The protein below binds the small molecule below.
Small molecule (SMILES): CC(=O)N[C@H]1[C@H](O[C@H]2[C@H](O)[C@@H](NC(C)=O)CO[C@@H]2CO)O[C@H](CO)[C@@H](O[C@@H]2O[C@H](CO)[C@@H](O)[C@H](O)[C@@H]2O)[C@@H]1O

Sequence of chain 1.B:
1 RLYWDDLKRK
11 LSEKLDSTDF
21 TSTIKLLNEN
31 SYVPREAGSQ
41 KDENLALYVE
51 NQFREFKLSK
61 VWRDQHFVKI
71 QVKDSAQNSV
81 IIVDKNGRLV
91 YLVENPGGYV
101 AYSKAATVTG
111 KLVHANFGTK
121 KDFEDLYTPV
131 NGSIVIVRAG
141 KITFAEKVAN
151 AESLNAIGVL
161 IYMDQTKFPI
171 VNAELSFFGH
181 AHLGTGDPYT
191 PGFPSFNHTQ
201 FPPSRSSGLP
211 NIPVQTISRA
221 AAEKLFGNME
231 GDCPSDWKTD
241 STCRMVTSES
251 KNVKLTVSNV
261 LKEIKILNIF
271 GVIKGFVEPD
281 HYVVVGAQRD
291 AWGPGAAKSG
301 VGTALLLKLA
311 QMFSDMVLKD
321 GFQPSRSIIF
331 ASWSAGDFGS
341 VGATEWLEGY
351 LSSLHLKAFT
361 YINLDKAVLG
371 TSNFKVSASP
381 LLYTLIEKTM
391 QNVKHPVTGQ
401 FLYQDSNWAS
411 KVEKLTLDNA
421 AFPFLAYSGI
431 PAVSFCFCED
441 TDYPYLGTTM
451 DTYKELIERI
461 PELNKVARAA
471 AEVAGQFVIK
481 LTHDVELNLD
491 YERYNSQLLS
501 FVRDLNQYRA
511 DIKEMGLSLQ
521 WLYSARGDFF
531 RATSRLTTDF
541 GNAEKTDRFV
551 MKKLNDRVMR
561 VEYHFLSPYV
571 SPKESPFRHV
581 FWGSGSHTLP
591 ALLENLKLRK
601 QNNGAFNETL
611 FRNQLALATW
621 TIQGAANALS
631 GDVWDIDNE

Sequence of chain 1.A:
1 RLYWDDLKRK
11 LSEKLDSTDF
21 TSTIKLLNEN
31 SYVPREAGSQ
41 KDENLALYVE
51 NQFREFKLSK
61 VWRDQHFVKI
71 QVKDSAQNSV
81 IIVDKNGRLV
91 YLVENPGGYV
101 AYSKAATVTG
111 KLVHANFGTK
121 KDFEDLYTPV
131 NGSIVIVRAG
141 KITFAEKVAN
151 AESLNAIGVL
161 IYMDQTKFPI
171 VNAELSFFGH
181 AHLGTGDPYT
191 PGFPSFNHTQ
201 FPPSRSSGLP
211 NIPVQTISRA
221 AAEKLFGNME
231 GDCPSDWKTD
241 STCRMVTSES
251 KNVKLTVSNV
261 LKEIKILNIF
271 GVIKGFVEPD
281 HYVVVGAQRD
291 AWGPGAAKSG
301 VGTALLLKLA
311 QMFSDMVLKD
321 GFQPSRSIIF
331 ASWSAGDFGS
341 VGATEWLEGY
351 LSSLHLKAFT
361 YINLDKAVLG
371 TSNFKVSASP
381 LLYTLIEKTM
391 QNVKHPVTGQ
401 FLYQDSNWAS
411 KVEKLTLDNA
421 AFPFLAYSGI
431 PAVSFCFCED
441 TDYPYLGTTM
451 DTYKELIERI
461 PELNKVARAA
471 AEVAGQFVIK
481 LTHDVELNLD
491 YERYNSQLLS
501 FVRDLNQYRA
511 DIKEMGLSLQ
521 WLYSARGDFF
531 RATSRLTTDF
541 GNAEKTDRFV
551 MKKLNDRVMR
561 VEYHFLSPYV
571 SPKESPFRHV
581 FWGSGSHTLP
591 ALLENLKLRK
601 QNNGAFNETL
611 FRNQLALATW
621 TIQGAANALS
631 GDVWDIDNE

Binding-site contacts:
Ligand atom C5 contacts residue ASN607 of chain 1.A at 3.6 Å.
Ligand atom C3 contacts residue ASN607 of chain 1.A at 3.8 Å.
Ligand atom C5 contacts residue LEU610 of chain 1.A at 4.4 Å (hydrophobic).
Ligand atom C8 contacts residue PRO203 of chain 1.B at 4.5 Å (hydrophobic).
Ligand atom O5 contacts residue LEU610 of chain 1.A at 3.5 Å.
Ligand atom C6 contacts residue GLU574 of chain 1.B at 4.0 Å.
Ligand atom C1 contacts residue ASN607 of chain 1.A at 1.4 Å.
Ligand atom O5 contacts residue ASN607 of chain 1.A at 2.3 Å (h-bond).
Ligand atom O6 contacts residue LEU610 of chain 1.A at 4.2 Å.
Ligand atom O5 contacts residue THR609 of chain 1.A at 4.1 Å.
Ligand atom C8 contacts residue ASN613 of chain 1.A at 4.3 Å.
Ligand atom C7 contacts residue ASN607 of chain 1.A at 3.6 Å.
Ligand atom C4 contacts residue ASN607 of chain 1.A at 4.2 Å.
Ligand atom C6 contacts residue THR609 of chain 1.A at 4.3 Å.
Ligand atom C5 contacts residue THR609 of chain 1.A at 3.7 Å.
Ligand atom C6 contacts residue LEU610 of chain 1.A at 4.3 Å (hydrophobic).
Ligand atom N2 contacts residue ASN607 of chain 1.A at 2.9 Å (h-bond).
Ligand atom C1 contacts residue LEU610 of chain 1.A at 4.1 Å (hydrophobic).
Ligand atom O7 contacts residue ASN607 of chain 1.A at 3.9 Å.
Ligand atom C2 contacts residue ASN607 of chain 1.A at 2.5 Å.
Ligand atom C1 contacts residue THR609 of chain 1.A at 4.2 Å.